The small molecule below binds the protein below.
Small molecule (SMILES): CCOC(=O)N(C)c1ccc(N)cc1

Binding-site contacts:
Ligand atom O1 contacts residue GLY226 of chain 1.B at 3.0 Å.
Ligand atom O contacts residue GLY226 of chain 1.B at 4.1 Å.
Ligand atom C1 contacts residue ILE273 of chain 1.B at 3.4 Å (hydrophobic).
Ligand atom C3 contacts residue LEU274 of chain 1.B at 4.3 Å (hydrophobic).
Ligand atom C3 contacts residue ALA222 of chain 1.B at 4.3 Å (hydrophobic).
Ligand atom C3 contacts residue GLY226 of chain 1.B at 3.9 Å.
Ligand atom C3 contacts residue ASN227 of chain 1.B at 3.8 Å.
Ligand atom C9 contacts residue ILE273 of chain 1.B at 3.6 Å (hydrophobic).
Ligand atom O1 contacts residue ILE273 of chain 1.B at 3.7 Å.
Ligand atom C2 contacts residue ILE273 of chain 1.B at 3.9 Å (hydrophobic).
Ligand atom O1 contacts residue ASN227 of chain 1.B at 4.4 Å.
Ligand atom C5 contacts residue GLY226 of chain 1.B at 3.9 Å.
Ligand atom C8 contacts residue TYR228 of chain 1.B at 3.3 Å (hydrophobic).
Ligand atom N contacts residue ILE273 of chain 1.B at 3.7 Å.
Ligand atom C3 contacts residue ILE273 of chain 1.B at 3.8 Å (hydrophobic).
Ligand atom O1 contacts residue LEU274 of chain 1.B at 4.4 Å.
Ligand atom C7 contacts residue TYR228 of chain 1.B at 3.1 Å (hydrophobic).
Ligand atom C2 contacts residue GLY226 of chain 1.B at 3.7 Å.
Ligand atom C9 contacts residue TYR228 of chain 1.B at 3.7 Å (hydrophobic).
Ligand atom C5 contacts residue TYR228 of chain 1.B at 3.6 Å (hydrophobic).
Ligand atom C6 contacts residue TYR228 of chain 1.B at 3.3 Å (hydrophobic).
Ligand atom C4 contacts residue GLY226 of chain 1.B at 4.4 Å.
Ligand atom O contacts residue ILE273 of chain 1.B at 3.8 Å.
Ligand atom C1 contacts residue GLY226 of chain 1.B at 4.4 Å.
Ligand atom C4 contacts residue ILE273 of chain 1.B at 4.1 Å (hydrophobic).
Ligand atom C3 contacts residue SER231 of chain 1.B at 4.1 Å.
Ligand atom N1 contacts residue TYR228 of chain 1.B at 3.5 Å.
Ligand atom C contacts residue GLY226 of chain 1.B at 4.0 Å.
Ligand atom O1 contacts residue ALA222 of chain 1.B at 4.0 Å.
Ligand atom C4 contacts residue TYR228 of chain 1.B at 3.8 Å (hydrophobic).
Ligand atom C3 contacts residue TYR228 of chain 1.B at 3.9 Å (hydrophobic).
Ligand atom N contacts residue GLY226 of chain 1.B at 3.9 Å.

Sequence of chain 1.B:
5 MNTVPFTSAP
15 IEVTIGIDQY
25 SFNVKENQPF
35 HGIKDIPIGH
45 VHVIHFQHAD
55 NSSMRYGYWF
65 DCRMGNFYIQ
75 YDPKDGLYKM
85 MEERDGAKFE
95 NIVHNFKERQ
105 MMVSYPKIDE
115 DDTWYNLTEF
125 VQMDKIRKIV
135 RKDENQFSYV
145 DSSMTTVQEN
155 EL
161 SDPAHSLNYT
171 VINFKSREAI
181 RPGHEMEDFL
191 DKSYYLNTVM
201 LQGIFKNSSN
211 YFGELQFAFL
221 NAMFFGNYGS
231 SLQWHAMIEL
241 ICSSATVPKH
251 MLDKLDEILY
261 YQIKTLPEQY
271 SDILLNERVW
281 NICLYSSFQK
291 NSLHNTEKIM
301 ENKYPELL